Sequence of chain 7.A:
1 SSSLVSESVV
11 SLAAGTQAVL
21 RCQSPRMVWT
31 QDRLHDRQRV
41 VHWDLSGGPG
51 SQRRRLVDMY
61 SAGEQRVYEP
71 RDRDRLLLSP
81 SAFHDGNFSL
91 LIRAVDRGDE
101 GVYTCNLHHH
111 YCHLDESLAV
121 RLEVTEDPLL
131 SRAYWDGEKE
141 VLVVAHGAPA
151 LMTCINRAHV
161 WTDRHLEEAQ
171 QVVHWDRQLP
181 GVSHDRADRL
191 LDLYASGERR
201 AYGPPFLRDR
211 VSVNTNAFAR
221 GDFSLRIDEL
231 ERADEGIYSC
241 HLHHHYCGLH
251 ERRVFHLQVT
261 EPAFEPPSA

The protein below binds the small molecule below.
Small molecule (SMILES): CC(=O)N[C@@H]1[C@@H](O)[C@H](O)[C@@H](CO)O[C@H]1O

Binding-site contacts:
Ligand atom C6 contacts residue LEU91 of chain 7.A at 3.7 Å (hydrophobic).
Ligand atom C1 contacts residue SER89 of chain 7.A at 4.5 Å.
Ligand atom C7 contacts residue ASN87 of chain 7.A at 3.1 Å.
Ligand atom O7 contacts residue ASN87 of chain 7.A at 3.0 Å (h-bond).
Ligand atom C7 contacts residue ASP85 of chain 7.A at 4.4 Å.
Ligand atom C8 contacts residue ASN87 of chain 7.A at 4.3 Å.
Ligand atom N2 contacts residue ASN87 of chain 7.A at 2.8 Å (h-bond).
Ligand atom C1 contacts residue ASN87 of chain 7.A at 1.4 Å.
Ligand atom O7 contacts residue ASP85 of chain 7.A at 3.4 Å (salt-bridge).
Ligand atom O4 contacts residue LEU151 of chain 7.A at 4.1 Å.
Ligand atom C6 contacts residue LEU151 of chain 7.A at 3.8 Å (hydrophobic).
Ligand atom C2 contacts residue ASN87 of chain 7.A at 2.4 Å.
Ligand atom C5 contacts residue ASN87 of chain 7.A at 3.7 Å.
Ligand atom C4 contacts residue ASN87 of chain 7.A at 4.2 Å.
Ligand atom O5 contacts residue ASN87 of chain 7.A at 2.4 Å (h-bond).
Ligand atom C3 contacts residue ASN87 of chain 7.A at 3.8 Å.
Ligand atom O6 contacts residue LEU91 of chain 7.A at 4.1 Å.
Ligand atom C5 contacts residue LEU151 of chain 7.A at 4.1 Å (hydrophobic).